Binding-site contacts:
Ligand atom O1 contacts residue ARG248 of chain 1.A at 3.9 Å.
Ligand atom O2 contacts residue PHE251 of chain 1.A at 3.9 Å.
Ligand atom C11 contacts residue PHE50 of chain 1.D at 3.4 Å (hydrophobic).
Ligand atom O7 contacts residue LEU37 of chain 1.A at 3.4 Å.
Ligand atom C1 contacts residue SER249 of chain 1.A at 3.9 Å.
Ligand atom C4 contacts residue SER249 of chain 1.A at 3.9 Å.
Ligand atom C7 contacts residue GLN253 of chain 1.A at 4.0 Å.
Ligand atom C10 contacts residue ASN247 of chain 1.A at 3.7 Å.
Ligand atom O7 contacts residue ASP48 of chain 1.D at 3.9 Å.
Ligand atom C9 contacts residue GLN253 of chain 1.A at 3.8 Å.
Ligand atom C9 contacts residue SER43 of chain 1.A at 3.8 Å.
Ligand atom C8 contacts residue ASP48 of chain 1.D at 3.0 Å.
Ligand atom C10 contacts residue PHE50 of chain 1.D at 4.0 Å (hydrophobic).
Ligand atom C10 contacts residue GLN253 of chain 1.A at 3.7 Å.
Ligand atom C11 contacts residue ASN247 of chain 1.A at 3.6 Å.
Ligand atom O6 contacts residue SER249 of chain 1.A at 3.3 Å.
Ligand atom C4 contacts residue ASN106 of chain 1.A at 3.8 Å.
Ligand atom C5 contacts residue ASN247 of chain 1.A at 3.8 Å.
Ligand atom O7 contacts residue ARG248 of chain 1.A at 3.6 Å.
Ligand atom O8 contacts residue SER43 of chain 1.A at 3.4 Å.
Ligand atom C11 contacts residue GLN253 of chain 1.A at 3.4 Å.
Ligand atom C1 contacts residue PHE251 of chain 1.A at 4.1 Å (hydrophobic).
Ligand atom O9 contacts residue LYS42 of chain 1.A at 3.6 Å.
Ligand atom O10 contacts residue LEU37 of chain 1.A at 3.6 Å.
Ligand atom C8 contacts residue THR49 of chain 1.D at 3.7 Å.
Ligand atom C7 contacts residue ASP48 of chain 1.D at 3.8 Å.
Ligand atom O1A contacts residue PHE251 of chain 1.A at 3.6 Å.
Ligand atom O1B contacts residue PHE251 of chain 1.A at 3.8 Å.
Ligand atom O7 contacts residue ASN106 of chain 1.A at 3.4 Å (h-bond).
Ligand atom N5 contacts residue GLN253 of chain 1.A at 3.6 Å (h-bond).
Ligand atom C3 contacts residue PHE251 of chain 1.A at 3.8 Å (hydrophobic).
Ligand atom C10 contacts residue LEU37 of chain 1.A at 4.0 Å (hydrophobic).
Ligand atom O1B contacts residue SER249 of chain 1.A at 2.8 Å (h-bond).
Ligand atom O4 contacts residue ASN247 of chain 1.A at 4.0 Å.
Ligand atom C4 contacts residue ASN247 of chain 1.A at 3.7 Å.
Ligand atom O9 contacts residue SER43 of chain 1.A at 2.8 Å (h-bond).
Ligand atom C7 contacts residue ARG248 of chain 1.A at 4.1 Å.
Ligand atom N5 contacts residue ASN247 of chain 1.A at 2.9 Å (h-bond).
Ligand atom O4 contacts residue ASN106 of chain 1.A at 2.6 Å (h-bond).
Ligand atom C11 contacts residue LEU37 of chain 1.A at 3.6 Å (hydrophobic).

Sequence of chain 1.A:
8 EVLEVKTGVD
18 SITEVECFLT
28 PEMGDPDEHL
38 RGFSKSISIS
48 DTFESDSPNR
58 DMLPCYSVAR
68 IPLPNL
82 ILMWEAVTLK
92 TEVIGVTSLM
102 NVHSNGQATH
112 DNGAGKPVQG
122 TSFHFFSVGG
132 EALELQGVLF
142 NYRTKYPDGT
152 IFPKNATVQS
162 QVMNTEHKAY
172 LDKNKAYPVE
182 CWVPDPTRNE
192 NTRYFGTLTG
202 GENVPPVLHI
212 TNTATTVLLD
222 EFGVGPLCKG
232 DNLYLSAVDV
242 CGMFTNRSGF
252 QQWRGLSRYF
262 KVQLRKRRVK

Sequence of chain 1.D:
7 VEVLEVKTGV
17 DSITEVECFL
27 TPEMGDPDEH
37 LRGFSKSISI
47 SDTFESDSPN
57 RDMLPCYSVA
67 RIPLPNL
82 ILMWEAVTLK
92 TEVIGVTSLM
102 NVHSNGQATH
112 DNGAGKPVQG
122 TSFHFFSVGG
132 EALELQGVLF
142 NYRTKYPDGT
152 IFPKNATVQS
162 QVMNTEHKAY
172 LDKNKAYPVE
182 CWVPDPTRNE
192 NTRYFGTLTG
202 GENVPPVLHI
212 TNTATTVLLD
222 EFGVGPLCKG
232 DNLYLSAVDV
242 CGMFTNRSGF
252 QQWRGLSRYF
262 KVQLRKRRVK

The small molecule below binds the protein below.
Small molecule (SMILES): CC(=O)N[C@@H]1[C@@H](O)[C@H](O[C@@H]2O[C@H](CO[C@]3(C(=O)O)C[C@H](O)[C@@H](NC(C)=O)[C@H]([C@H](O)[C@H](O)CO)O3)[C@H](O)[C@H](O)[C@H]2O)[C@@H](CO)O[C@H]1O